Sequence of chain 2.A:
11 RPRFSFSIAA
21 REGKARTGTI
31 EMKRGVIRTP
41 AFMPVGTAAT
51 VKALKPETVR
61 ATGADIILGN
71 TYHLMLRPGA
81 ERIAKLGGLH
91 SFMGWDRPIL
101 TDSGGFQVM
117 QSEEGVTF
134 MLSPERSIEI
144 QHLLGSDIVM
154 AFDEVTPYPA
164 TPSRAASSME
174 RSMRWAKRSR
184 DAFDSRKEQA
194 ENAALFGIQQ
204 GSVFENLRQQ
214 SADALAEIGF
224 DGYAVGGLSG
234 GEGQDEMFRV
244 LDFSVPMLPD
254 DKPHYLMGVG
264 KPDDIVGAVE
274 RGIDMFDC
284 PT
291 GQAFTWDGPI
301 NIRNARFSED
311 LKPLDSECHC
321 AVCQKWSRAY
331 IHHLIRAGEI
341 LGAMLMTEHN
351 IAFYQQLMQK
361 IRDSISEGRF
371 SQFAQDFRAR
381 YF

Binding-site contacts:
Ligand atom N3 contacts residue MET260 of chain 2.A at 3.7 Å.
Ligand atom O3 contacts residue GLY229 of chain 2.A at 3.3 Å.
Ligand atom C5 contacts residue PHE106 of chain 2.A at 3.2 Å (hydrophobic).
Ligand atom N1 contacts residue LEU231 of chain 2.A at 3.3 Å (h-bond).
Ligand atom C6 contacts residue SER232 of chain 2.A at 4.0 Å.
Ligand atom N5 contacts residue PHE106 of chain 2.A at 3.6 Å.
Ligand atom C9 contacts residue MET260 of chain 2.A at 4.1 Å (hydrophobic).
Ligand atom C3 contacts residue SER232 of chain 2.A at 3.5 Å.
Ligand atom C2 contacts residue GLY230 of chain 2.A at 4.0 Å.
Ligand atom O3 contacts residue GLY230 of chain 2.A at 2.6 Å (h-bond).
Ligand atom C8 contacts residue MET260 of chain 2.A at 3.8 Å (hydrophobic).
Ligand atom C4 contacts residue PHE106 of chain 2.A at 3.6 Å (hydrophobic).
Ligand atom C10 contacts residue PHE106 of chain 2.A at 4.0 Å (hydrophobic).
Ligand atom N4 contacts residue ASP156 of chain 2.A at 3.3 Å (salt-bridge).
Ligand atom C1 contacts residue LEU231 of chain 2.A at 3.2 Å (hydrophobic).
Ligand atom C3 contacts residue LEU231 of chain 2.A at 3.9 Å (hydrophobic).
Ligand atom N4 contacts residue MET260 of chain 2.A at 4.0 Å.
Ligand atom C3 contacts residue PHE106 of chain 2.A at 3.7 Å (hydrophobic).
Ligand atom C8 contacts residue GLY261 of chain 2.A at 4.0 Å.
Ligand atom N1 contacts residue GLY230 of chain 2.A at 3.8 Å.
Ligand atom O1 contacts residue GLY233 of chain 2.A at 3.7 Å.
Ligand atom C6 contacts residue GLY230 of chain 2.A at 3.6 Å.
Ligand atom C1 contacts residue GLY230 of chain 2.A at 3.9 Å.
Ligand atom O1 contacts residue GLY230 of chain 2.A at 3.5 Å (h-bond).
Ligand atom O1 contacts residue THR159 of chain 2.A at 3.8 Å.
Ligand atom N5 contacts residue ASP156 of chain 2.A at 3.4 Å (salt-bridge).
Ligand atom C6 contacts residue LEU231 of chain 2.A at 2.8 Å (hydrophobic).
Ligand atom C2 contacts residue THR159 of chain 2.A at 4.0 Å.
Ligand atom C6 contacts residue MET260 of chain 2.A at 3.8 Å (hydrophobic).
Ligand atom C11 contacts residue GLY229 of chain 2.A at 4.1 Å.
Ligand atom C11 contacts residue GLY230 of chain 2.A at 3.8 Å.
Ligand atom C1 contacts residue SER232 of chain 2.A at 4.0 Å.
Ligand atom C12 contacts residue MET260 of chain 2.A at 3.7 Å (hydrophobic).
Ligand atom O1 contacts residue TYR161 of chain 2.A at 4.0 Å.
Ligand atom N3 contacts residue PHE106 of chain 2.A at 3.6 Å.
Ligand atom C7 contacts residue MET260 of chain 2.A at 3.8 Å (hydrophobic).
Ligand atom C3 contacts residue GLY233 of chain 2.A at 4.1 Å.
Ligand atom C12 contacts residue PHE106 of chain 2.A at 4.0 Å (hydrophobic).
Ligand atom C12 contacts residue ASP156 of chain 2.A at 4.1 Å.
Ligand atom O3 contacts residue GLN203 of chain 2.A at 3.5 Å (h-bond).

This protein binds this small molecule.
Small molecule (SMILES): Nc1nc2[nH]cc(CN[C@H]3C=C[C@H](O)[C@@H]3O)c2c(=O)[nH]1